Binding-site contacts:
Ligand atom C1 contacts residue ASN12 of chain 4.A at 2.1 Å.
Ligand atom C7 contacts residue ASN12 of chain 4.A at 4.3 Å.
Ligand atom N2 contacts residue ASN12 of chain 4.A at 4.0 Å.
Ligand atom O5 contacts residue ASN12 of chain 4.A at 2.5 Å (h-bond).
Ligand atom C2 contacts residue ASN12 of chain 4.A at 3.5 Å.
Ligand atom C5 contacts residue ASN12 of chain 4.A at 3.9 Å.
Ligand atom O7 contacts residue ASN12 of chain 4.A at 4.2 Å.

A protein and the small-molecule ligand that binds it are described below.
Small molecule (SMILES): CC(=O)N[C@H]1[C@H](O[C@H]2[C@H](O)[C@@H](NC(C)=O)CO[C@@H]2CO)O[C@H](CO)[C@@H](O)[C@@H]1O

Sequence of chain 4.A:
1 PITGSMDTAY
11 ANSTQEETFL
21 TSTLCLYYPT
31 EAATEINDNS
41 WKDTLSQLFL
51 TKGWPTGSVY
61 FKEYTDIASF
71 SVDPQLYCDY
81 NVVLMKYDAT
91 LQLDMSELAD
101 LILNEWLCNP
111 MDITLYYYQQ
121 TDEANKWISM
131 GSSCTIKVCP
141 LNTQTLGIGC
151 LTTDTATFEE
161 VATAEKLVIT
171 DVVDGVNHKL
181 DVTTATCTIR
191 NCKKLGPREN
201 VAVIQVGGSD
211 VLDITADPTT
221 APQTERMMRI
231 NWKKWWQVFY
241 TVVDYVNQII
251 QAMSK